Sequence of chain 1.A:
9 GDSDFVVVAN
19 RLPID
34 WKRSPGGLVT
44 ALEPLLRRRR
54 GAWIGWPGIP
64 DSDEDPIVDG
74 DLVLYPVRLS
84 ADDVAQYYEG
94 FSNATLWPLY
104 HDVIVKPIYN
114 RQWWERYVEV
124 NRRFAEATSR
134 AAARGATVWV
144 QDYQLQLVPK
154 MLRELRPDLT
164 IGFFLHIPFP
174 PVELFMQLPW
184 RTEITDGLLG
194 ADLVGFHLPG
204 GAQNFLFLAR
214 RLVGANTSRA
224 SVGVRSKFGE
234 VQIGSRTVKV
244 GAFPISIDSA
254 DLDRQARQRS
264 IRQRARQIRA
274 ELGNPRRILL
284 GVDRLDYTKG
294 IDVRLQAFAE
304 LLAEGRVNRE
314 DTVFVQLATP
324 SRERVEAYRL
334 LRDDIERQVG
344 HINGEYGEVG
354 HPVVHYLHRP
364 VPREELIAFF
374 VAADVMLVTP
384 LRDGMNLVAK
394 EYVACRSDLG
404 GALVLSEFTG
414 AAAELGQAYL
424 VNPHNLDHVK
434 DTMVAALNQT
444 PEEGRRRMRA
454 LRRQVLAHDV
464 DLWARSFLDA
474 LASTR

This protein binds this small molecule.
Small molecule (SMILES): O=P(O)(O)OC[C@H]1O[C@H](O[C@H]2O[C@H](CO)[C@@H](O)[C@H](O)[C@H]2O)[C@H](O)[C@@H](O)[C@@H]1O

Binding-site contacts:
Ligand atom C2 contacts residue NHE1 of chain 1.C at 3.9 Å.
Ligand atom C3 contacts residue NHE1 of chain 1.C at 3.9 Å.
Ligand atom P contacts residue ARG325 of chain 1.A at 3.6 Å.
Ligand atom O6 contacts residue ILE248 of chain 1.A at 3.4 Å.
Ligand atom O2 contacts residue ASP386 of chain 1.A at 3.7 Å.
Ligand atom O1P contacts residue ARG325 of chain 1.A at 2.7 Å (salt-bridge).
Ligand atom O4 contacts residue ASN389 of chain 1.A at 3.0 Å (h-bond).
Ligand atom O3 contacts residue ARG287 of chain 1.A at 2.5 Å (salt-bridge).
Ligand atom O1 contacts residue NHE1 of chain 1.C at 3.5 Å (h-bond).
Ligand atom O6 contacts residue HIS200 of chain 1.A at 3.1 Å (h-bond).
Ligand atom O3P contacts residue ASN96 of chain 1.A at 3.8 Å.
Ligand atom O5 contacts residue HIS169 of chain 1.A at 3.3 Å.
Ligand atom O4 contacts residue NHE1 of chain 1.C at 2.5 Å (h-bond).
Ligand atom O6 contacts residue HIS169 of chain 1.A at 2.9 Å (h-bond).
Ligand atom C5 contacts residue NHE1 of chain 1.C at 3.5 Å.
Ligand atom C3 contacts residue NHE1 of chain 1.C at 3.7 Å.
Ligand atom O3P contacts residue ARG325 of chain 1.A at 3.5 Å (salt-bridge).
Ligand atom C4 contacts residue MET388 of chain 1.A at 3.9 Å (hydrophobic).
Ligand atom C2 contacts residue HIS169 of chain 1.A at 3.4 Å.
Ligand atom C4 contacts residue NHE1 of chain 1.C at 3.4 Å.
Ligand atom O4 contacts residue LEU390 of chain 1.A at 3.8 Å.
Ligand atom O2P contacts residue TYR91 of chain 1.A at 2.5 Å (h-bond).
Ligand atom O3P contacts residue GLN147 of chain 1.A at 2.9 Å (h-bond).
Ligand atom P contacts residue TYR91 of chain 1.A at 3.5 Å.
Ligand atom O1P contacts residue TYR91 of chain 1.A at 3.6 Å (h-bond).
Ligand atom C3 contacts residue ASP386 of chain 1.A at 3.7 Å.
Ligand atom O3 contacts residue ASP386 of chain 1.A at 2.6 Å (salt-bridge).
Ligand atom O4 contacts residue MET388 of chain 1.A at 3.4 Å.
Ligand atom O2P contacts residue GLN147 of chain 1.A at 3.6 Å.
Ligand atom O3P contacts residue TYR146 of chain 1.A at 2.5 Å (h-bond).
Ligand atom O2 contacts residue TRP100 of chain 1.A at 3.7 Å.
Ligand atom C6 contacts residue TRP100 of chain 1.A at 3.7 Å (hydrophobic).
Ligand atom O3 contacts residue GLY387 of chain 1.A at 3.2 Å (h-bond).
Ligand atom O2 contacts residue NHE1 of chain 1.C at 3.0 Å (h-bond).
Ligand atom O4 contacts residue ARG287 of chain 1.A at 3.8 Å.
Ligand atom P contacts residue GLN147 of chain 1.A at 3.6 Å.
Ligand atom C6 contacts residue HIS169 of chain 1.A at 3.7 Å.
Ligand atom O3 contacts residue ASN389 of chain 1.A at 3.3 Å (h-bond).
Ligand atom O3 contacts residue MET388 of chain 1.A at 2.9 Å (h-bond).
Ligand atom O3P contacts residue TYR91 of chain 1.A at 3.6 Å.